Sequence of chain 1.K:
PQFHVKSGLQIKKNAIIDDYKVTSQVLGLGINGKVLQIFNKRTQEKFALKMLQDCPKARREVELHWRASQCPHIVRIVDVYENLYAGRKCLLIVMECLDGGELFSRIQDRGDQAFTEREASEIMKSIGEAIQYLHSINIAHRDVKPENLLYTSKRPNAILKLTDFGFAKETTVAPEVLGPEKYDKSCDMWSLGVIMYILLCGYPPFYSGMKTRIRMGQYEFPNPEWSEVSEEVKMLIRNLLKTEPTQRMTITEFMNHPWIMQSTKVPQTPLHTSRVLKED

The protein below binds the small molecule below.
Small molecule (SMILES): Nc1nccc(Nc2cc(-c3cc4ccccc4o3)c3[nH]ncc3c2)n1

Binding-site contacts:
Ligand atom N21 contacts residue LEU153 of chain 1.K at 3.9 Å.
Ligand atom N20 contacts residue MET98 of chain 1.K at 3.2 Å (h-bond).
Ligand atom N23 contacts residue LEU101 of chain 1.K at 3.6 Å.
Ligand atom C7 contacts residue LEU30 of chain 1.K at 3.1 Å (hydrophobic).
Ligand atom C6 contacts residue LYS53 of chain 1.K at 3.8 Å.
Ligand atom C3 contacts residue LEU30 of chain 1.K at 3.3 Å (hydrophobic).
Ligand atom N22 contacts residue ASP167 of chain 1.K at 3.5 Å (salt-bridge).
Ligand atom C19 contacts residue THR166 of chain 1.K at 3.7 Å.
Ligand atom O26 contacts residue LEU101 of chain 1.K at 3.5 Å (h-bond).
Ligand atom C8 contacts residue THR166 of chain 1.K at 3.8 Å.
Ligand atom C11 contacts residue LEU30 of chain 1.K at 3.4 Å (hydrophobic).
Ligand atom C9 contacts residue LEU153 of chain 1.K at 3.9 Å (hydrophobic).
Ligand atom C4 contacts residue ASP102 of chain 1.K at 3.4 Å.
Ligand atom N21 contacts residue LEU101 of chain 1.K at 3.6 Å.
Ligand atom N21 contacts residue LEU30 of chain 1.K at 3.9 Å.
Ligand atom N24 contacts residue ASP167 of chain 1.K at 3.7 Å.
Ligand atom C19 contacts residue ASP167 of chain 1.K at 3.5 Å.
Ligand atom N20 contacts residue HIS68 of chain 1.K at 3.8 Å.
Ligand atom C5 contacts residue GLY33 of chain 1.K at 4.0 Å.
Ligand atom N22 contacts residue LYS53 of chain 1.K at 3.2 Å.
Ligand atom C6 contacts residue ASP167 of chain 1.K at 3.5 Å.
Ligand atom C2 contacts residue ASP102 of chain 1.K at 3.6 Å.
Ligand atom C10 contacts residue ALA51 of chain 1.K at 3.6 Å (hydrophobic).
Ligand atom N24 contacts residue THR166 of chain 1.K at 3.2 Å (h-bond).
Ligand atom N23 contacts residue GLU99 of chain 1.K at 3.7 Å.
Ligand atom C5 contacts residue VAL38 of chain 1.K at 3.8 Å (hydrophobic).
Ligand atom C13 contacts residue VAL38 of chain 1.K at 3.7 Å (hydrophobic).
Ligand atom C4 contacts residue GLY104 of chain 1.K at 3.8 Å.
Ligand atom C16 contacts residue LEU153 of chain 1.K at 3.6 Å (hydrophobic).
Ligand atom C4 contacts residue LEU101 of chain 1.K at 3.6 Å (hydrophobic).
Ligand atom C7 contacts residue GLY31 of chain 1.K at 3.6 Å.
Ligand atom N20 contacts residue ASP167 of chain 1.K at 3.4 Å (salt-bridge).
Ligand atom C18 contacts residue LEU153 of chain 1.K at 3.5 Å (hydrophobic).
Ligand atom C2 contacts residue GLY104 of chain 1.K at 3.7 Å.
Ligand atom O26 contacts residue LEU153 of chain 1.K at 4.0 Å.
Ligand atom N25 contacts residue THR166 of chain 1.K at 3.9 Å.
Ligand atom N23 contacts residue ALA51 of chain 1.K at 3.5 Å.
Ligand atom C15 contacts residue LEU153 of chain 1.K at 3.7 Å (hydrophobic).
Ligand atom N20 contacts residue THR166 of chain 1.K at 3.4 Å (h-bond).
Ligand atom C12 contacts residue LEU101 of chain 1.K at 3.9 Å (hydrophobic).